Binding-site contacts:
Ligand atom N contacts residue ASP27 of chain 1.Q at 3.0 Å (salt-bridge).
Ligand atom OXT contacts residue THR47 of chain 1.P at 2.6 Å (h-bond).
Ligand atom CZ2 contacts residue THR50 of chain 1.P at 3.9 Å.
Ligand atom CE3 contacts residue HIS32 of chain 1.P at 4.0 Å.
Ligand atom CB contacts residue THR23 of chain 1.Q at 3.8 Å.
Ligand atom N contacts residue ARG24 of chain 1.Q at 4.0 Å.
Ligand atom CB contacts residue THR28 of chain 1.Q at 3.5 Å.
Ligand atom OXT contacts residue THR50 of chain 1.P at 2.9 Å (h-bond).
Ligand atom CA contacts residue GLY25 of chain 1.Q at 3.5 Å.
Ligand atom OXT contacts residue HIS49 of chain 1.P at 3.8 Å.
Ligand atom O contacts residue THR47 of chain 1.P at 3.5 Å.
Ligand atom CA contacts residue SER51 of chain 1.Q at 4.0 Å.
Ligand atom C contacts residue THR50 of chain 1.P at 4.0 Å.
Ligand atom CG contacts residue SER51 of chain 1.Q at 3.8 Å.
Ligand atom N contacts residue THR28 of chain 1.Q at 2.7 Å (h-bond).
Ligand atom CB contacts residue SER51 of chain 1.Q at 3.4 Å.
Ligand atom O contacts residue SER51 of chain 1.Q at 2.9 Å (h-bond).
Ligand atom N contacts residue GLY25 of chain 1.Q at 2.8 Å (h-bond).
Ligand atom CA contacts residue THR23 of chain 1.Q at 3.9 Å.
Ligand atom CZ3 contacts residue GLY21 of chain 1.P at 3.8 Å.
Ligand atom CA contacts residue THR28 of chain 1.Q at 3.1 Å.
Ligand atom NE1 contacts residue ALA44 of chain 1.P at 3.7 Å.
Ligand atom N contacts residue THR23 of chain 1.Q at 2.9 Å (h-bond).
Ligand atom CE2 contacts residue GLN45 of chain 1.P at 3.9 Å.
Ligand atom CD1 contacts residue SER51 of chain 1.Q at 3.5 Å.
Ligand atom CZ2 contacts residue ALA44 of chain 1.P at 3.8 Å (hydrophobic).
Ligand atom C contacts residue GLY25 of chain 1.Q at 3.4 Å.
Ligand atom NE1 contacts residue GLN45 of chain 1.P at 2.8 Å (h-bond).
Ligand atom CD1 contacts residue GLN45 of chain 1.P at 3.6 Å.
Ligand atom OXT contacts residue GLY25 of chain 1.Q at 4.0 Å.
Ligand atom C contacts residue SER51 of chain 1.Q at 3.6 Å.
Ligand atom CD1 contacts residue THR47 of chain 1.P at 3.8 Å.
Ligand atom CZ3 contacts residue HIS32 of chain 1.P at 4.0 Å.
Ligand atom OXT contacts residue HIS31 of chain 1.P at 3.9 Å.
Ligand atom CE2 contacts residue ALA44 of chain 1.P at 3.9 Å (hydrophobic).
Ligand atom C contacts residue THR47 of chain 1.P at 3.5 Å.
Ligand atom O contacts residue GLY25 of chain 1.Q at 3.0 Å (h-bond).
Ligand atom CZ2 contacts residue ILE53 of chain 1.P at 3.9 Å (hydrophobic).
Ligand atom O contacts residue ARG24 of chain 1.Q at 3.5 Å.
Ligand atom CH2 contacts residue GLY21 of chain 1.P at 3.6 Å.

A small-molecule ligand and the protein it binds are described below.
Small molecule (SMILES): N[C@@H](Cc1c[nH]c2ccccc12)C(=O)O

Sequence of chain 1.P:
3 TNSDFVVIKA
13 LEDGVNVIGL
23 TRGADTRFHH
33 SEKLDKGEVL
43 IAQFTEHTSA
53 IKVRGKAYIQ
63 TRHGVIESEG

Sequence of chain 1.Q:
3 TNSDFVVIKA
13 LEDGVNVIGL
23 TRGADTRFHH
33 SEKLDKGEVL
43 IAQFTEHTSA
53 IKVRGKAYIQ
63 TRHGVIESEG